Binding-site contacts:
Ligand atom NAO contacts residue TYR189 of chain 1.E at 3.4 Å.
Ligand atom CAH contacts residue TRP57 of chain 1.A at 3.7 Å (hydrophobic).
Ligand atom OAW contacts residue THR148 of chain 1.E at 3.2 Å.
Ligand atom CBE contacts residue TYR189 of chain 1.E at 3.7 Å (hydrophobic).
Ligand atom OAW contacts residue TYR196 of chain 1.E at 2.9 Å (h-bond).
Ligand atom CBA contacts residue TYR189 of chain 1.E at 3.9 Å (hydrophobic).
Ligand atom CAY contacts residue TYR93 of chain 1.E at 3.4 Å (hydrophobic).
Ligand atom OAU contacts residue MET118 of chain 1.A at 3.7 Å.
Ligand atom CBJ contacts residue TRP147 of chain 1.E at 3.6 Å (hydrophobic).
Ligand atom CAT contacts residue GLN59 of chain 1.A at 3.6 Å.
Ligand atom OAV contacts residue CYS191 of chain 1.E at 3.5 Å (h-bond).
Ligand atom OBF contacts residue TYR189 of chain 1.E at 3.1 Å.
Ligand atom CBE contacts residue TYR168 of chain 1.A at 3.4 Å (hydrophobic).
Ligand atom OBF contacts residue TYR168 of chain 1.A at 3.5 Å.
Ligand atom CAE contacts residue TRP147 of chain 1.E at 3.3 Å (hydrophobic).
Ligand atom CAL contacts residue TRP147 of chain 1.E at 3.9 Å (hydrophobic).
Ligand atom CAJ contacts residue TRP147 of chain 1.E at 3.3 Å (hydrophobic).
Ligand atom OAW contacts residue TRP147 of chain 1.E at 3.2 Å (h-bond).
Ligand atom CAZ contacts residue TYR93 of chain 1.E at 3.7 Å (hydrophobic).
Ligand atom CAL contacts residue TYR196 of chain 1.E at 3.8 Å (hydrophobic).
Ligand atom CAB contacts residue TRP147 of chain 1.E at 3.6 Å (hydrophobic).
Ligand atom CAB contacts residue TYR196 of chain 1.E at 3.6 Å (hydrophobic).
Ligand atom CAA contacts residue TRP147 of chain 1.E at 3.6 Å (hydrophobic).
Ligand atom CAQ contacts residue TYR196 of chain 1.E at 3.8 Å (hydrophobic).
Ligand atom CBG contacts residue TYR93 of chain 1.E at 3.6 Å (hydrophobic).
Ligand atom CAX contacts residue TRP147 of chain 1.E at 3.6 Å (hydrophobic).
Ligand atom CBA contacts residue TRP57 of chain 1.A at 3.8 Å (hydrophobic).
Ligand atom CAJ contacts residue MET118 of chain 1.A at 3.8 Å (hydrophobic).
Ligand atom NAF contacts residue TRP147 of chain 1.E at 2.6 Å (h-bond).
Ligand atom CAQ contacts residue CYS192 of chain 1.E at 3.9 Å (hydrophobic).
Ligand atom NAO contacts residue TRP57 of chain 1.A at 3.4 Å.
Ligand atom CAP contacts residue TRP57 of chain 1.A at 3.5 Å (hydrophobic).
Ligand atom CAN contacts residue TRP57 of chain 1.A at 3.3 Å (hydrophobic).
Ligand atom CAI contacts residue TRP57 of chain 1.A at 3.4 Å (hydrophobic).
Ligand atom OAV contacts residue TYR189 of chain 1.E at 3.7 Å.
Ligand atom OBB contacts residue TYR93 of chain 1.E at 3.3 Å.
Ligand atom CBI contacts residue TYR189 of chain 1.E at 3.3 Å (hydrophobic).
Ligand atom CBI contacts residue TYR196 of chain 1.E at 3.7 Å (hydrophobic).
Ligand atom CAX contacts residue TRP57 of chain 1.A at 3.7 Å (hydrophobic).
Ligand atom CAM contacts residue TRP57 of chain 1.A at 3.5 Å (hydrophobic).

Sequence of chain 1.E:
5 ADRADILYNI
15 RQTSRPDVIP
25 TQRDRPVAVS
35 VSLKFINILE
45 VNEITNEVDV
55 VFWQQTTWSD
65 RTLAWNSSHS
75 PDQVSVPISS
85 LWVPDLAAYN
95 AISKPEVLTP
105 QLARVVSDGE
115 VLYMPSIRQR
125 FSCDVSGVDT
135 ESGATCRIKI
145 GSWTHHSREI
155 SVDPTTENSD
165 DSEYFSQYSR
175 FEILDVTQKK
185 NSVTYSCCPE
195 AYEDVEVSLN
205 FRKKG

Sequence of chain 1.A:
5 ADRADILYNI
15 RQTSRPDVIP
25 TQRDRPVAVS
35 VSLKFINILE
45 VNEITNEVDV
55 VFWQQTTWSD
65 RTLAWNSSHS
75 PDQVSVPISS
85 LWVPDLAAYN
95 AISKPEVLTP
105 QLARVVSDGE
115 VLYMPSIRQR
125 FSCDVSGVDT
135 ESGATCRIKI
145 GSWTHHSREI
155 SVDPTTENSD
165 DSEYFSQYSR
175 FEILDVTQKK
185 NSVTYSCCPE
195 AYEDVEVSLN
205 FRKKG

A protein and the small-molecule ligand that binds it are described below.
Small molecule (SMILES): CN1C(=O)[C@]23C[C@H]4C(C)(C)[C@@]5(C[C@@]41CN2CC[C@@]3(C)O)C(=O)Nc1c5ccc2c1OC=CC(C)(C)O2